A protein and the small-molecule ligand that binds it are described below.
Small molecule (SMILES): CC(C)C[C@H](N)C(=O)O

Sequence of chain 2.A:
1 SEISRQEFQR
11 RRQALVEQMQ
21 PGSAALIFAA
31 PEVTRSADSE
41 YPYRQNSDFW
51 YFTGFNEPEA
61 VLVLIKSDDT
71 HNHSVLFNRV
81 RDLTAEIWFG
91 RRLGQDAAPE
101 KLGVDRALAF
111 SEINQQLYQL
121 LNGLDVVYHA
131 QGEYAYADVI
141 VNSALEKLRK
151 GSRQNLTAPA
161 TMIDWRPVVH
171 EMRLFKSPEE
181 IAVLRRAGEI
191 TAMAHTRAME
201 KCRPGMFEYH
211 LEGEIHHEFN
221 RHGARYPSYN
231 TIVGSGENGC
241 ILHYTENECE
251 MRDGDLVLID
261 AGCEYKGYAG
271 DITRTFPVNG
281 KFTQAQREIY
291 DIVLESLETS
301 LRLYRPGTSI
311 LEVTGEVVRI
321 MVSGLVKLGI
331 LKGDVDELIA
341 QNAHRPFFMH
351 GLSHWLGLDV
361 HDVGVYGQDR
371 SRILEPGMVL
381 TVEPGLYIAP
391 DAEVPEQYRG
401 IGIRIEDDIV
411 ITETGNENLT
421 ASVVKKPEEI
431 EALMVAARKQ

Sequence of chain 4.A:
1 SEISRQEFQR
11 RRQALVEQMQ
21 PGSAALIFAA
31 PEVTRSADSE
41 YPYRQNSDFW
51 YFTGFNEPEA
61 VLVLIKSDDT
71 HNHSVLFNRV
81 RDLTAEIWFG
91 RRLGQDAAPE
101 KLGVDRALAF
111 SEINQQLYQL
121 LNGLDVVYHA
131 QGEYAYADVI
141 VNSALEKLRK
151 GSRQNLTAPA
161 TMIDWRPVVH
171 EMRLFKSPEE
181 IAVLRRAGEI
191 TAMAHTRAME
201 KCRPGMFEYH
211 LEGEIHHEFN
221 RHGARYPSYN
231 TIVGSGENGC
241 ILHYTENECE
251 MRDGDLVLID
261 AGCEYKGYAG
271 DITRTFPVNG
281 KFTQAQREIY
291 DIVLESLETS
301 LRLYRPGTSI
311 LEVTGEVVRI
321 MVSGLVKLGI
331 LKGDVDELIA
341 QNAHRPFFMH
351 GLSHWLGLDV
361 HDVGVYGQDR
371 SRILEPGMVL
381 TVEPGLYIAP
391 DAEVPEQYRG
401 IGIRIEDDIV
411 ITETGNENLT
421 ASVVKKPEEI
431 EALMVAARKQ

Sequence of chain 3.A:
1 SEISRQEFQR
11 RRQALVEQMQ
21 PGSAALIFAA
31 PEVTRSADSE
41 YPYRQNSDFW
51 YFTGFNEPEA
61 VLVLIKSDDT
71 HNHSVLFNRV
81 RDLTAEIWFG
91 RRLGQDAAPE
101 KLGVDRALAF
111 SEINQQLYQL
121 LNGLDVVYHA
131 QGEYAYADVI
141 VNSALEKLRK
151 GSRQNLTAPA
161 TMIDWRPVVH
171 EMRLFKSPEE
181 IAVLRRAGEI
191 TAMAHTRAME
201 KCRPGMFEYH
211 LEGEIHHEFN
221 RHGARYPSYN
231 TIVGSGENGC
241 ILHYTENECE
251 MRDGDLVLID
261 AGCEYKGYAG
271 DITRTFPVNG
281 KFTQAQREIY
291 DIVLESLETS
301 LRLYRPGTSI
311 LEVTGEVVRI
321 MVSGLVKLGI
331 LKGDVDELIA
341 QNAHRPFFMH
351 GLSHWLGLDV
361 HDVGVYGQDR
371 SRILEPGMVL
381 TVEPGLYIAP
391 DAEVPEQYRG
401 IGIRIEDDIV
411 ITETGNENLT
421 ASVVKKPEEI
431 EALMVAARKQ

Binding-site contacts:
Ligand atom OXT contacts residue ARG370 of chain 4.A at 3.3 Å (salt-bridge).
Ligand atom OXT contacts residue GLY351 of chain 4.A at 2.7 Å (h-bond).
Ligand atom OXT contacts residue TRP88 of chain 3.A at 4.4 Å.
Ligand atom CD1 contacts residue HIS361 of chain 4.A at 4.0 Å.
Ligand atom OXT contacts residue HIS350 of chain 4.A at 3.8 Å.
Ligand atom CA contacts residue TRP88 of chain 3.A at 4.3 Å (hydrophobic).
Ligand atom N contacts residue HIS354 of chain 4.A at 4.2 Å.
Ligand atom CG contacts residue ARG370 of chain 4.A at 4.0 Å.
Ligand atom C contacts residue ARG153 of chain 2.A at 4.5 Å.
Ligand atom C contacts residue HIS350 of chain 4.A at 4.3 Å.
Ligand atom CD1 contacts residue ARG153 of chain 2.A at 4.2 Å.
Ligand atom N contacts residue HIS361 of chain 4.A at 4.3 Å.
Ligand atom CD2 contacts residue HIS354 of chain 4.A at 3.7 Å.
Ligand atom O contacts residue ARG370 of chain 4.A at 3.3 Å (salt-bridge).
Ligand atom CG contacts residue ARG153 of chain 2.A at 4.3 Å.
Ligand atom N contacts residue ZN1 of chain 4.H at 4.3 Å.
Ligand atom C contacts residue GLY351 of chain 4.A at 3.8 Å.
Ligand atom C contacts residue TRP88 of chain 3.A at 3.9 Å (hydrophobic).
Ligand atom CB contacts residue HIS361 of chain 4.A at 4.4 Å.
Ligand atom C contacts residue ARG370 of chain 4.A at 3.5 Å.
Ligand atom O contacts residue ARG153 of chain 2.A at 3.4 Å (salt-bridge).
Ligand atom O contacts residue GLY351 of chain 4.A at 4.2 Å.
Ligand atom CA contacts residue PRO1 of chain 4.B at 2.5 Å (hydrophobic).
Ligand atom O contacts residue TRP88 of chain 3.A at 3.4 Å.
Ligand atom O contacts residue PRO1 of chain 4.B at 4.5 Å.
Ligand atom CB contacts residue HIS354 of chain 4.A at 3.9 Å.
Ligand atom N contacts residue PRO1 of chain 4.B at 1.3 Å.
Ligand atom CD2 contacts residue ARG370 of chain 4.A at 4.4 Å.
Ligand atom CB contacts residue PRO1 of chain 4.B at 3.5 Å (hydrophobic).
Ligand atom CG contacts residue HIS354 of chain 4.A at 4.4 Å.
Ligand atom CD2 contacts residue TYR366 of chain 4.A at 3.4 Å (hydrophobic).
Ligand atom OXT contacts residue PRO1 of chain 4.B at 4.0 Å.
Ligand atom CB contacts residue ARG370 of chain 4.A at 4.3 Å.
Ligand atom C contacts residue PRO1 of chain 4.B at 3.6 Å (hydrophobic).